Binding-site contacts:
Ligand atom C5 contacts residue ASN148 of chain 1.A at 3.7 Å.
Ligand atom C8 contacts residue MET147 of chain 1.A at 4.0 Å (hydrophobic).
Ligand atom C2 contacts residue ASN148 of chain 1.A at 2.5 Å.
Ligand atom N2 contacts residue ASN148 of chain 1.A at 2.9 Å (h-bond).
Ligand atom O7 contacts residue ASN148 of chain 1.A at 4.0 Å.
Ligand atom C8 contacts residue ASN148 of chain 1.A at 4.1 Å.
Ligand atom C3 contacts residue ASN148 of chain 1.A at 3.8 Å.
Ligand atom O5 contacts residue ASN148 of chain 1.A at 2.4 Å (h-bond).
Ligand atom C4 contacts residue ASN148 of chain 1.A at 4.2 Å.
Ligand atom C7 contacts residue ASN148 of chain 1.A at 3.6 Å.
Ligand atom C1 contacts residue ASN148 of chain 1.A at 1.4 Å.

A small-molecule ligand and the protein it binds are described below.
Small molecule (SMILES): CC(=O)N[C@@H]1[C@@H](O)[C@H](O)[C@@H](CO)O[C@H]1O

Sequence of chain 1.A:
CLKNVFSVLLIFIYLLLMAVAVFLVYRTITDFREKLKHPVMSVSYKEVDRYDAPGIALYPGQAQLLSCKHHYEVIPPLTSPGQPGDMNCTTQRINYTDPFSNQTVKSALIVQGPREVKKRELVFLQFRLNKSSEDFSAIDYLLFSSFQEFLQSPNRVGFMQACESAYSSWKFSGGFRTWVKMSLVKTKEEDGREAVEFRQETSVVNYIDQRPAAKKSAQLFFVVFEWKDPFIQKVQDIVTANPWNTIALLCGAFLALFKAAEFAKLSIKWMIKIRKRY